Binding-site contacts:
Ligand atom CA contacts residue HIS72 of chain 2.A at 3.9 Å.
Ligand atom OXT contacts residue HIS72 of chain 2.A at 2.8 Å (h-bond).
Ligand atom CA contacts residue TYR63 of chain 2.A at 3.7 Å (hydrophobic).
Ligand atom O3 contacts residue PHE61 of chain 2.A at 3.6 Å.
Ligand atom O contacts residue PHE111 of chain 2.A at 3.5 Å.
Ligand atom C contacts residue TRP113 of chain 2.A at 3.4 Å (hydrophobic).
Ligand atom CB contacts residue PHE111 of chain 2.A at 4.0 Å (hydrophobic).
Ligand atom C contacts residue PHE111 of chain 2.A at 4.5 Å (hydrophobic).
Ligand atom CB contacts residue TYR63 of chain 2.A at 3.9 Å (hydrophobic).
Ligand atom CB contacts residue TRP113 of chain 2.A at 3.7 Å (hydrophobic).
Ligand atom O contacts residue TYR59 of chain 2.A at 3.7 Å.
Ligand atom CA contacts residue TRP113 of chain 2.A at 3.5 Å (hydrophobic).
Ligand atom O3 contacts residue HIS72 of chain 2.A at 3.1 Å (h-bond).
Ligand atom C contacts residue PHE61 of chain 2.A at 3.3 Å (hydrophobic).
Ligand atom C contacts residue LYS124 of chain 2.A at 3.5 Å.
Ligand atom O contacts residue TRP113 of chain 2.A at 3.5 Å.
Ligand atom O contacts residue PHE61 of chain 2.A at 3.4 Å.
Ligand atom O3 contacts residue TRP113 of chain 2.A at 3.3 Å.
Ligand atom OXT contacts residue LYS124 of chain 2.A at 3.6 Å (salt-bridge).
Ligand atom OXT contacts residue TRP113 of chain 2.A at 3.1 Å (h-bond).
Ligand atom CB contacts residue PHE61 of chain 2.A at 4.0 Å (hydrophobic).
Ligand atom CB contacts residue LEU98 of chain 2.A at 3.7 Å (hydrophobic).
Ligand atom OXT contacts residue TYR59 of chain 2.A at 2.6 Å (h-bond).
Ligand atom CB contacts residue ILE95 of chain 2.A at 4.4 Å (hydrophobic).
Ligand atom O3 contacts residue TYR63 of chain 2.A at 2.7 Å (h-bond).
Ligand atom CB contacts residue VAL94 of chain 2.A at 3.9 Å (hydrophobic).
Ligand atom C contacts residue TYR59 of chain 2.A at 3.6 Å (hydrophobic).
Ligand atom CA contacts residue PHE61 of chain 2.A at 3.5 Å (hydrophobic).
Ligand atom O contacts residue LYS124 of chain 2.A at 2.6 Å (salt-bridge).
Ligand atom C contacts residue HIS72 of chain 2.A at 3.8 Å.
Ligand atom OXT contacts residue PHE61 of chain 2.A at 3.5 Å.

The small molecule below binds the protein below.
Small molecule (SMILES): CC(=O)C(=O)O

Sequence of chain 2.A:
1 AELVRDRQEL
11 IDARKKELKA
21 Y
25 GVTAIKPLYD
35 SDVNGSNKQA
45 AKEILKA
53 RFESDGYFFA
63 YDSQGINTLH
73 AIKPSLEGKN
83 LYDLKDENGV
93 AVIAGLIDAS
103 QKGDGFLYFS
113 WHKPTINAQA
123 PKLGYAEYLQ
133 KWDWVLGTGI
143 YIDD